A small-molecule ligand and the protein it binds are described below.
Small molecule (SMILES): O=C(NCc1ccc2c(c1)OCO2)c1c(Cl)cccc1Cl

Sequence of chain 1.B:
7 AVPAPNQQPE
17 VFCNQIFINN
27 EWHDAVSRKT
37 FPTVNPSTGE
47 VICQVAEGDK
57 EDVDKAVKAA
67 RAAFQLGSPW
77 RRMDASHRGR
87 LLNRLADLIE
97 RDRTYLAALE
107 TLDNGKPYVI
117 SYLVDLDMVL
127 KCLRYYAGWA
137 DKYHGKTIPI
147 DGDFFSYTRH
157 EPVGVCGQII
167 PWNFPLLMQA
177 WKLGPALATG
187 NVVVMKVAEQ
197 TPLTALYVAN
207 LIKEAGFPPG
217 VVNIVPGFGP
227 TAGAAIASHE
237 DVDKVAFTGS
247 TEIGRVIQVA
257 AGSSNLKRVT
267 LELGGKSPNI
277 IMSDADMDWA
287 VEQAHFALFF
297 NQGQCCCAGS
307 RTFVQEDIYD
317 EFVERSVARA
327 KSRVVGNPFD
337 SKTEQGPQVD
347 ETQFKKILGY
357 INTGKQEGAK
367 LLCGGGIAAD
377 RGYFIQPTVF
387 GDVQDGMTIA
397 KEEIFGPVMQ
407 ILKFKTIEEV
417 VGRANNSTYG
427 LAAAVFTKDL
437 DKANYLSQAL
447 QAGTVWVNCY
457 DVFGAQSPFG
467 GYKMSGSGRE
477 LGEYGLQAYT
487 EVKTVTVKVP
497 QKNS

Sequence of chain 1.A:
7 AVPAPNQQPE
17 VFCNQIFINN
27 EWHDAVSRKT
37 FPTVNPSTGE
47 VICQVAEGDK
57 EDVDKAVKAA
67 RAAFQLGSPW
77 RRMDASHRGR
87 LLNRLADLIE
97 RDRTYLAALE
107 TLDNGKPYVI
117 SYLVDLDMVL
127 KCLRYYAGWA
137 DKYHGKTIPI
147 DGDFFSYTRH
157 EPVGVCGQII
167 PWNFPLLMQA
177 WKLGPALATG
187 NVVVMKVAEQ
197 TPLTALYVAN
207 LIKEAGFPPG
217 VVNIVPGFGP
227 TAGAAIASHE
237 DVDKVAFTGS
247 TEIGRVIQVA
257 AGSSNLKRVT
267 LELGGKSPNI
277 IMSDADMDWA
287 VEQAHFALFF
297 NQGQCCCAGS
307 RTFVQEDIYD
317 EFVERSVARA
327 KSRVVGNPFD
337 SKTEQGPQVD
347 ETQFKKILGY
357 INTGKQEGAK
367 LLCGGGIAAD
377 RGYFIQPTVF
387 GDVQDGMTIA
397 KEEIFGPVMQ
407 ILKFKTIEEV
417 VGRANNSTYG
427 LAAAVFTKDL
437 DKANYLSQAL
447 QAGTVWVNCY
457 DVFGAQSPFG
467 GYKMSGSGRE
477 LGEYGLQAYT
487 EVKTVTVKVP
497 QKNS

Binding-site contacts:
Ligand atom C15 contacts residue ASP457 of chain 1.A at 3.7 Å.
Ligand atom CL11 contacts residue MET124 of chain 1.A at 3.1 Å.
Ligand atom C15 contacts residue CYS301 of chain 1.A at 3.9 Å (hydrophobic).
Ligand atom O19 contacts residue LEU173 of chain 1.A at 3.4 Å.
Ligand atom C12 contacts residue PHE292 of chain 1.A at 3.6 Å (hydrophobic).
Ligand atom C16 contacts residue EDO1 of chain 1.J at 3.9 Å.
Ligand atom C13 contacts residue ASP457 of chain 1.A at 3.9 Å.
Ligand atom C5 contacts residue PHE459 of chain 1.A at 3.5 Å (hydrophobic).
Ligand atom C1 contacts residue ASP457 of chain 1.A at 3.3 Å.
Ligand atom C15 contacts residue PHE170 of chain 1.A at 3.8 Å (hydrophobic).
Ligand atom C16 contacts residue PHE459 of chain 1.A at 3.4 Å (hydrophobic).
Ligand atom O21 contacts residue EDO1 of chain 1.J at 2.8 Å.
Ligand atom C13 contacts residue PHE296 of chain 1.A at 3.4 Å (hydrophobic).
Ligand atom N8 contacts residue ASP457 of chain 1.A at 2.7 Å (salt-bridge).
Ligand atom C16 contacts residue PHE170 of chain 1.A at 3.5 Å (hydrophobic).
Ligand atom C12 contacts residue ASP457 of chain 1.A at 3.7 Å.
Ligand atom C6 contacts residue ASP457 of chain 1.A at 3.7 Å.
Ligand atom C15 contacts residue PHE296 of chain 1.A at 4.0 Å (hydrophobic).
Ligand atom CL10 contacts residue PHE292 of chain 1.A at 3.5 Å.
Ligand atom C17 contacts residue PHE459 of chain 1.A at 3.7 Å (hydrophobic).
Ligand atom C18 contacts residue MET124 of chain 1.A at 3.9 Å (hydrophobic).
Ligand atom O21 contacts residue PHE459 of chain 1.A at 3.5 Å.
Ligand atom O21 contacts residue PHE170 of chain 1.A at 3.6 Å.
Ligand atom C7 contacts residue ASP457 of chain 1.A at 3.4 Å.
Ligand atom C20 contacts residue LEU173 of chain 1.A at 3.8 Å (hydrophobic).
Ligand atom CL11 contacts residue PHE459 of chain 1.A at 4.0 Å.
Ligand atom C15 contacts residue PHE459 of chain 1.A at 3.6 Å (hydrophobic).
Ligand atom C20 contacts residue PHE170 of chain 1.A at 4.0 Å (hydrophobic).
Ligand atom C14 contacts residue PHE296 of chain 1.A at 3.3 Å (hydrophobic).
Ligand atom C3 contacts residue VAL458 of chain 1.A at 3.8 Å (hydrophobic).
Ligand atom C7 contacts residue PHE292 of chain 1.A at 3.9 Å (hydrophobic).
Ligand atom C12 contacts residue PHE296 of chain 1.A at 3.4 Å (hydrophobic).
Ligand atom N8 contacts residue PHE292 of chain 1.A at 3.7 Å.
Ligand atom C14 contacts residue ASP457 of chain 1.A at 3.2 Å.
Ligand atom C2 contacts residue ASP457 of chain 1.A at 3.9 Å.
Ligand atom O19 contacts residue MET124 of chain 1.A at 3.6 Å.
Ligand atom C18 contacts residue PHE459 of chain 1.A at 3.9 Å (hydrophobic).
Ligand atom C4 contacts residue VAL458 of chain 1.A at 3.9 Å (hydrophobic).
Ligand atom C20 contacts residue EDO1 of chain 1.J at 3.6 Å.
Ligand atom O9 contacts residue PHE292 of chain 1.A at 3.9 Å.